Binding-site contacts:
Ligand atom C8 contacts residue ASN126 of chain 1.J at 3.8 Å.
Ligand atom N2 contacts residue ASN126 of chain 1.J at 2.8 Å (h-bond).
Ligand atom C8 contacts residue SER125 of chain 1.J at 3.6 Å.
Ligand atom C3 contacts residue ASN126 of chain 1.J at 3.8 Å.
Ligand atom C1 contacts residue ASN126 of chain 1.J at 1.5 Å.
Ligand atom O7 contacts residue SER125 of chain 1.J at 3.3 Å (h-bond).
Ligand atom C5 contacts residue ASN126 of chain 1.J at 3.7 Å.
Ligand atom C4 contacts residue ASN126 of chain 1.J at 4.2 Å.
Ligand atom C2 contacts residue ASN126 of chain 1.J at 2.5 Å.
Ligand atom C7 contacts residue SER125 of chain 1.J at 3.9 Å.
Ligand atom O5 contacts residue ASN126 of chain 1.J at 2.5 Å (h-bond).
Ligand atom O7 contacts residue ASN126 of chain 1.J at 3.2 Å (h-bond).
Ligand atom C7 contacts residue ASN126 of chain 1.J at 3.4 Å.

Sequence of chain 1.J:
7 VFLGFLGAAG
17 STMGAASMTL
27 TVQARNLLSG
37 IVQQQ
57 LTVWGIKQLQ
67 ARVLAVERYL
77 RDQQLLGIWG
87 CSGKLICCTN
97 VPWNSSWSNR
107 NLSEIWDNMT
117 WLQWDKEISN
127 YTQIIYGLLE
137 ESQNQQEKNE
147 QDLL

The small molecule below binds the protein below.
Small molecule (SMILES): CC(=O)N[C@@H]1[C@@H](O)[C@H](O)[C@@H](CO)O[C@H]1O